Binding-site contacts:
Ligand atom N1F contacts residue VAL13 of chain 1.A at 3.1 Å.
Ligand atom C1D contacts residue NDP1 of chain 1.C at 3.5 Å.
Ligand atom C1Z contacts residue ASN53 of chain 1.A at 3.5 Å.
Ligand atom N1G contacts residue NDP1 of chain 1.C at 3.5 Å (h-bond).
Ligand atom N1 contacts residue VAL38 of chain 1.A at 3.4 Å.
Ligand atom C1E contacts residue GLU34 of chain 1.A at 3.7 Å.
Ligand atom N1G contacts residue PHE102 of chain 1.A at 3.2 Å (h-bond).
Ligand atom C1I contacts residue NDP1 of chain 1.C at 3.5 Å.
Ligand atom N1G contacts residue MET12 of chain 1.A at 2.8 Å (h-bond).
Ligand atom N3 contacts residue MET12 of chain 1.A at 3.3 Å.
Ligand atom N1F contacts residue GLU34 of chain 1.A at 3.0 Å (salt-bridge).
Ligand atom C2 contacts residue VAL38 of chain 1.A at 3.5 Å (hydrophobic).
Ligand atom N1F contacts residue ALA14 of chain 1.A at 3.3 Å (h-bond).
Ligand atom O1Q contacts residue ASN53 of chain 1.A at 2.8 Å (h-bond).
Ligand atom O1N contacts residue LEU61 of chain 1.A at 3.6 Å.
Ligand atom C1D contacts residue LEU27 of chain 1.A at 3.6 Å (hydrophobic).
Ligand atom O1Q contacts residue NDP1 of chain 1.C at 3.2 Å.
Ligand atom C1Z contacts residue PHE102 of chain 1.A at 3.8 Å (hydrophobic).
Ligand atom N3 contacts residue NDP1 of chain 1.C at 3.4 Å (h-bond).
Ligand atom C4 contacts residue MET12 of chain 1.A at 3.5 Å (hydrophobic).
Ligand atom N1F contacts residue THR121 of chain 1.A at 3.6 Å (h-bond).
Ligand atom N3 contacts residue VAL13 of chain 1.A at 3.2 Å.
Ligand atom C2 contacts residue NDP1 of chain 1.C at 3.8 Å.
Ligand atom N1F contacts residue MET12 of chain 1.A at 3.7 Å.
Ligand atom N1 contacts residue ALA14 of chain 1.A at 3.6 Å.
Ligand atom C1I contacts residue PHE102 of chain 1.A at 3.6 Å (hydrophobic).
Ligand atom C4 contacts residue NDP1 of chain 1.C at 3.2 Å.
Ligand atom C1H contacts residue NDP1 of chain 1.C at 3.5 Å.
Ligand atom C5 contacts residue NDP1 of chain 1.C at 3.4 Å.
Ligand atom N3 contacts residue ALA14 of chain 1.A at 3.5 Å (h-bond).
Ligand atom N1G contacts residue TYR108 of chain 1.A at 3.5 Å (h-bond).
Ligand atom C1J contacts residue PHE102 of chain 1.A at 3.6 Å (hydrophobic).
Ligand atom C6 contacts residue GLU34 of chain 1.A at 3.7 Å.
Ligand atom N1F contacts residue VAL38 of chain 1.A at 3.5 Å.
Ligand atom C2 contacts residue GLU34 of chain 1.A at 3.6 Å.
Ligand atom C2 contacts residue VAL13 of chain 1.A at 3.5 Å (hydrophobic).
Ligand atom C6 contacts residue NDP1 of chain 1.C at 3.8 Å.
Ligand atom N1 contacts residue GLU34 of chain 1.A at 2.8 Å (salt-bridge).
Ligand atom C2 contacts residue ALA14 of chain 1.A at 3.4 Å (hydrophobic).
Ligand atom C1A contacts residue LEU35 of chain 1.A at 3.8 Å (hydrophobic).

This small molecule binds to this protein.
Small molecule (SMILES): COc1cc([C@@H](C#Cc2c(C)nc(N)nc2N)OC)cc(OC)c1OC

Sequence of chain 1.A:
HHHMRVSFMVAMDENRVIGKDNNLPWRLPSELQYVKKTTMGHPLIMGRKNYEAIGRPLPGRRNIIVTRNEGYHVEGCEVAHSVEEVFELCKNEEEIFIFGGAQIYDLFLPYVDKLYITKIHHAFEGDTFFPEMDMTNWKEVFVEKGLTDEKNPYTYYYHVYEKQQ